Sequence of chain 5.C:
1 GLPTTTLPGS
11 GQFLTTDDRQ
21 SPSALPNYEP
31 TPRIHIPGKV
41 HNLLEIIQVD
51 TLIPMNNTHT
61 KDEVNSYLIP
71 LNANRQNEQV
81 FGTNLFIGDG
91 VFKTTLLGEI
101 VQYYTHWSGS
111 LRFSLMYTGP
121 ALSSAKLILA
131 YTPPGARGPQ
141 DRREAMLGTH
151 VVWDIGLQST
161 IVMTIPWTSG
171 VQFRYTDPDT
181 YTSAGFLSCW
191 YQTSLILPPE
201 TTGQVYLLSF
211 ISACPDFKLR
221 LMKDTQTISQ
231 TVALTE

Binding-site contacts:
Ligand atom C3C contacts residue TYR128 of chain 4.A at 3.8 Å (hydrophobic).
Ligand atom O1A contacts residue MET224 of chain 4.A at 3.9 Å.
Ligand atom C4A contacts residue SER175 of chain 4.A at 3.6 Å.
Ligand atom N3A contacts residue ALA24 of chain 4.C at 3.8 Å.
Ligand atom CL2 contacts residue ILE104 of chain 4.A at 3.4 Å.
Ligand atom O1B contacts residue VAL188 of chain 4.A at 3.8 Å.
Ligand atom C4A contacts residue PRO174 of chain 4.A at 3.2 Å (hydrophobic).
Ligand atom C4C contacts residue VAL191 of chain 4.A at 3.7 Å (hydrophobic).
Ligand atom O1A contacts residue PHE186 of chain 4.A at 3.4 Å.
Ligand atom C2C contacts residue ILE104 of chain 4.A at 3.9 Å (hydrophobic).
Ligand atom C3B contacts residue ALA24 of chain 4.C at 4.0 Å (hydrophobic).
Ligand atom CL2 contacts residue MET224 of chain 4.A at 3.2 Å.
Ligand atom CL2 contacts residue TYR128 of chain 4.A at 3.4 Å.
Ligand atom C2A contacts residue PHE186 of chain 4.A at 3.6 Å (hydrophobic).
Ligand atom O1 contacts residue LEU106 of chain 4.A at 3.7 Å.
Ligand atom C1C contacts residue LEU106 of chain 4.A at 3.9 Å (hydrophobic).
Ligand atom C4A contacts residue VAL176 of chain 4.A at 3.9 Å (hydrophobic).
Ligand atom C31 contacts residue ASN219 of chain 4.A at 3.7 Å.
Ligand atom C31 contacts residue TYR197 of chain 4.A at 3.6 Å (hydrophobic).
Ligand atom N2 contacts residue MET221 of chain 4.A at 3.9 Å.
Ligand atom CL1 contacts residue VAL188 of chain 4.A at 3.7 Å.
Ligand atom C5 contacts residue MET221 of chain 4.A at 3.9 Å (hydrophobic).
Ligand atom C5A contacts residue ALA150 of chain 4.A at 3.4 Å (hydrophobic).
Ligand atom C5B contacts residue PHE186 of chain 4.A at 3.8 Å (hydrophobic).
Ligand atom C5C contacts residue TYR152 of chain 4.A at 3.8 Å (hydrophobic).
Ligand atom N3A contacts residue PRO174 of chain 4.A at 3.3 Å (h-bond).
Ligand atom C3C contacts residue ILE104 of chain 4.A at 3.6 Å (hydrophobic).
Ligand atom C5B contacts residue MET224 of chain 4.A at 3.8 Å (hydrophobic).
Ligand atom N2 contacts residue ASN219 of chain 4.A at 3.5 Å (h-bond).
Ligand atom C4A contacts residue ALA150 of chain 4.A at 3.9 Å (hydrophobic).
Ligand atom CL1 contacts residue LEU25 of chain 4.C at 3.5 Å.
Ligand atom C5A contacts residue VAL176 of chain 4.A at 3.8 Å (hydrophobic).
Ligand atom C4 contacts residue TYR197 of chain 4.A at 3.6 Å (hydrophobic).
Ligand atom C4B contacts residue TYR152 of chain 4.A at 3.7 Å (hydrophobic).
Ligand atom O1 contacts residue MET221 of chain 4.A at 3.4 Å (h-bond).
Ligand atom C2C contacts residue MET221 of chain 4.A at 3.3 Å (hydrophobic).
Ligand atom C1C contacts residue TYR128 of chain 4.A at 3.6 Å (hydrophobic).
Ligand atom C4B contacts residue PHE186 of chain 4.A at 3.6 Å (hydrophobic).
Ligand atom C3B contacts residue TYR152 of chain 4.A at 3.9 Å (hydrophobic).
Ligand atom C5 contacts residue LEU106 of chain 4.A at 3.7 Å (hydrophobic).

Sequence of chain 4.C:
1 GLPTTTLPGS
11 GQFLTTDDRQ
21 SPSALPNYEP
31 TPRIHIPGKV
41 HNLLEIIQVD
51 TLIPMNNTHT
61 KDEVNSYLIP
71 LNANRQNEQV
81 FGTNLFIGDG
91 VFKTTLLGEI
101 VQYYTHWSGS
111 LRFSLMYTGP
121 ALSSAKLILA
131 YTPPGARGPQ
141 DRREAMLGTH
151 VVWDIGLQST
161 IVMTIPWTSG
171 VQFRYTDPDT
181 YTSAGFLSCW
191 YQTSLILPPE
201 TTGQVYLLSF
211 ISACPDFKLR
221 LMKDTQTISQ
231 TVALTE

This protein binds this small molecule.
Small molecule (SMILES): Cc1cc(CCCCCOc2c(Cl)cc(C3=NCCO3)cc2Cl)on1

Sequence of chain 4.A:
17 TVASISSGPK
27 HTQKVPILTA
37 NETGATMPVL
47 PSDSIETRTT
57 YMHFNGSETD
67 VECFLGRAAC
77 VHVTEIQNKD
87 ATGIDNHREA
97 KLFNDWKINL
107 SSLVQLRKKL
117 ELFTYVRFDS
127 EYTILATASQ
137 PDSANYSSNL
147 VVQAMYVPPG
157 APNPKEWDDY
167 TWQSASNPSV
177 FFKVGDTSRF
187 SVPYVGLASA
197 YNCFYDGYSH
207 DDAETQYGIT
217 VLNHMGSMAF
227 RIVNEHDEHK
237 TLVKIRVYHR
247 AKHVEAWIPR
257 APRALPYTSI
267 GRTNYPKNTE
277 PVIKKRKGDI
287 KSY